Sequence of chain 2.A:
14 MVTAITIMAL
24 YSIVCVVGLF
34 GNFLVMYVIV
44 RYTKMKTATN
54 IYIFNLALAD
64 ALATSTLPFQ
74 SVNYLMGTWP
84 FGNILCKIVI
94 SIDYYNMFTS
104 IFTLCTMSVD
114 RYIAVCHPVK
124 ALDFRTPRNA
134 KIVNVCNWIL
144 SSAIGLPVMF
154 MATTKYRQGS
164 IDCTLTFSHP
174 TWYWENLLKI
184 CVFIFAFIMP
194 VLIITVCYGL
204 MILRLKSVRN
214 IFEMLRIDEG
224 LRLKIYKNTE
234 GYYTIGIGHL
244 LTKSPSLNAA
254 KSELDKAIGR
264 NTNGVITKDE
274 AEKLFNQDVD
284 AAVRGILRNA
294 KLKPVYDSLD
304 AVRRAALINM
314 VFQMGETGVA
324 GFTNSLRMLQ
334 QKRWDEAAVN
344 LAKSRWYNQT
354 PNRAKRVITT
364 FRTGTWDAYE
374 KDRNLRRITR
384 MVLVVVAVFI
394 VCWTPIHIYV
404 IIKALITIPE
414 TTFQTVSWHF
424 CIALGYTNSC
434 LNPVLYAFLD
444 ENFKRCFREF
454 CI

A protein and the small-molecule ligand that binds it are described below.
Small molecule (SMILES): CC(C)CCC[C@@H](C)[C@H]1CC[C@H]2[C@@H]3CC=C4C[C@@H](O)CC[C@]4(C)[C@H]3CC[C@]12C

Sequence of chain 1.A:
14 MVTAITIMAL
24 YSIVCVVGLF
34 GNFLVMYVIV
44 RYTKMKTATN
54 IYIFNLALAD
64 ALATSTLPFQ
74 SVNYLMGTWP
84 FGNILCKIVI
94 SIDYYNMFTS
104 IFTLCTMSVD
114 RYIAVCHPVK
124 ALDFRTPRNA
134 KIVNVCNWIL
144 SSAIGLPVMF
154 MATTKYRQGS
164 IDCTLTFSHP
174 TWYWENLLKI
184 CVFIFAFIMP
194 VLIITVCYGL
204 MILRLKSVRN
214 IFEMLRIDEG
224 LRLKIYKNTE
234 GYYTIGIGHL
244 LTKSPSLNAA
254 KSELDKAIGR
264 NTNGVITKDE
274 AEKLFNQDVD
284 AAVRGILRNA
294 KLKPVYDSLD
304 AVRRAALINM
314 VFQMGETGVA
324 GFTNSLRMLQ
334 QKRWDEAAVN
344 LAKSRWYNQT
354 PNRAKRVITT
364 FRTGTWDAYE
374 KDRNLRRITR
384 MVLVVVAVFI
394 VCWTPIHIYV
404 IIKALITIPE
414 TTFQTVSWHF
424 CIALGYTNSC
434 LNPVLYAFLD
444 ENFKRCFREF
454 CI

Binding-site contacts:
Ligand atom C11 contacts residue ILE405 of chain 1.A at 3.7 Å (hydrophobic).
Ligand atom C25 contacts residue THR397 of chain 1.A at 4.0 Å.
Ligand atom C3 contacts residue ILE411 of chain 1.A at 3.9 Å (hydrophobic).
Ligand atom C4 contacts residue GLN417 of chain 1.A at 4.3 Å.
Ligand atom C23 contacts residue THR397 of chain 1.A at 4.2 Å.
Ligand atom C18 contacts residue TYR402 of chain 1.A at 4.1 Å (hydrophobic).
Ligand atom C5 contacts residue PHE416 of chain 1.A at 4.5 Å (hydrophobic).
Ligand atom C19 contacts residue ILE405 of chain 1.A at 4.4 Å (hydrophobic).
Ligand atom C2 contacts residue ILE411 of chain 1.A at 4.0 Å (hydrophobic).
Ligand atom C7 contacts residue SER420 of chain 1.A at 3.9 Å.
Ligand atom C27 contacts residue PRO398 of chain 1.A at 4.5 Å (hydrophobic).
Ligand atom C5 contacts residue TYR402 of chain 1.A at 3.4 Å (hydrophobic).
Ligand atom C26 contacts residue LEU195 of chain 2.A at 4.0 Å (hydrophobic).
Ligand atom C21 contacts residue ILE401 of chain 1.A at 3.8 Å (hydrophobic).
Ligand atom C18 contacts residue PRO398 of chain 1.A at 4.0 Å (hydrophobic).
Ligand atom C10 contacts residue TYR402 of chain 1.A at 4.3 Å (hydrophobic).
Ligand atom C6 contacts residue TYR402 of chain 1.A at 3.3 Å (hydrophobic).
Ligand atom C20 contacts residue ILE401 of chain 1.A at 4.4 Å (hydrophobic).
Ligand atom C4 contacts residue TYR402 of chain 1.A at 3.4 Å (hydrophobic).
Ligand atom C23 contacts residue PRO398 of chain 1.A at 4.3 Å (hydrophobic).
Ligand atom C8 contacts residue TYR402 of chain 1.A at 4.0 Å (hydrophobic).
Ligand atom C12 contacts residue ILE405 of chain 1.A at 4.2 Å (hydrophobic).
Ligand atom C19 contacts residue ILE411 of chain 1.A at 4.2 Å (hydrophobic).
Ligand atom C6 contacts residue SER420 of chain 1.A at 3.2 Å.
Ligand atom C6 contacts residue PHE416 of chain 1.A at 3.9 Å (hydrophobic).
Ligand atom O1 contacts residue PRO412 of chain 1.A at 4.3 Å.
Ligand atom C4 contacts residue PHE416 of chain 1.A at 4.4 Å (hydrophobic).
Ligand atom C7 contacts residue TYR402 of chain 1.A at 4.1 Å (hydrophobic).
Ligand atom C4 contacts residue ILE411 of chain 1.A at 4.0 Å (hydrophobic).
Ligand atom C19 contacts residue TYR402 of chain 1.A at 3.5 Å (hydrophobic).
Ligand atom C25 contacts residue PRO398 of chain 1.A at 4.3 Å (hydrophobic).
Ligand atom C20 contacts residue PRO398 of chain 1.A at 4.4 Å (hydrophobic).
Ligand atom O1 contacts residue ILE411 of chain 1.A at 3.2 Å.
Ligand atom C23 contacts residue ILE401 of chain 1.A at 4.2 Å (hydrophobic).
Ligand atom C18 contacts residue ILE401 of chain 1.A at 4.3 Å (hydrophobic).
Ligand atom C26 contacts residue THR397 of chain 1.A at 3.7 Å.
Ligand atom C22 contacts residue PRO398 of chain 1.A at 3.8 Å (hydrophobic).
Ligand atom C5 contacts residue SER420 of chain 1.A at 4.2 Å.
Ligand atom C7 contacts residue PHE416 of chain 1.A at 4.4 Å (hydrophobic).
Ligand atom C4 contacts residue SER420 of chain 1.A at 4.4 Å.